Sequence of chain 1.D:
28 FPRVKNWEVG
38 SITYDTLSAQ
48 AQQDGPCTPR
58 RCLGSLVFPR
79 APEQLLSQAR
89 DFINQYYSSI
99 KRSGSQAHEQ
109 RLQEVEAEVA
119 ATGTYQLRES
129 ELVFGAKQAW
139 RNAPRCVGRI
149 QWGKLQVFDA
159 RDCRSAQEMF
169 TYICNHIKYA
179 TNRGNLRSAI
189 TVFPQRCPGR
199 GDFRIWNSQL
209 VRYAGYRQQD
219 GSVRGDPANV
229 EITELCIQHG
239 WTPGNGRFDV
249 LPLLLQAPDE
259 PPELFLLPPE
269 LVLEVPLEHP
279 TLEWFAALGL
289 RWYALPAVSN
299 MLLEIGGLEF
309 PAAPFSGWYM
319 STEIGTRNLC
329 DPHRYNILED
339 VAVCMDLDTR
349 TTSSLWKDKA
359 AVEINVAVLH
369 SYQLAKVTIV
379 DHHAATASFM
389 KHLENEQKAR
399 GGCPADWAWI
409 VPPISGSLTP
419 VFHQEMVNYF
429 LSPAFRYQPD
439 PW

Binding-site contacts:
Ligand atom C03 contacts residue TRP316 of chain 1.D at 4.0 Å (hydrophobic).
Ligand atom C10 contacts residue GLN207 of chain 1.D at 3.1 Å.
Ligand atom C08 contacts residue HEM1 of chain 1.JA at 3.6 Å.
Ligand atom C07 contacts residue PRO294 of chain 1.D at 3.7 Å (hydrophobic).
Ligand atom C09 contacts residue GLU321 of chain 1.D at 3.8 Å.
Ligand atom N02 contacts residue GLU321 of chain 1.D at 2.7 Å (salt-bridge).
Ligand atom C04 contacts residue HEM1 of chain 1.JA at 4.2 Å.
Ligand atom C03 contacts residue GLY315 of chain 1.D at 4.3 Å.
Ligand atom C09 contacts residue VAL296 of chain 1.D at 4.1 Å (hydrophobic).
Ligand atom C07 contacts residue HEM1 of chain 1.JA at 3.7 Å.
Ligand atom C08 contacts residue GLU321 of chain 1.D at 3.6 Å.
Ligand atom C02 contacts residue HEM1 of chain 1.JA at 3.9 Å.
Ligand atom C07 contacts residue SER314 of chain 1.D at 3.8 Å.
Ligand atom N11 contacts residue HEM1 of chain 1.JA at 2.7 Å (h-bond).
Ligand atom C08 contacts residue VAL296 of chain 1.D at 4.0 Å (hydrophobic).
Ligand atom C04 contacts residue PRO294 of chain 1.D at 3.9 Å (hydrophobic).
Ligand atom N02 contacts residue HEM1 of chain 1.JA at 3.6 Å.
Ligand atom C02 contacts residue PRO294 of chain 1.D at 3.9 Å (hydrophobic).
Ligand atom N01 contacts residue HEM1 of chain 1.JA at 4.2 Å.
Ligand atom C09 contacts residue GLN207 of chain 1.D at 3.7 Å.
Ligand atom C13 contacts residue GLN207 of chain 1.D at 4.2 Å.
Ligand atom C02 contacts residue GLU321 of chain 1.D at 3.5 Å.
Ligand atom C03 contacts residue HEM1 of chain 1.JA at 3.5 Å.
Ligand atom N02 contacts residue TYR317 of chain 1.D at 3.7 Å.
Ligand atom C06 contacts residue GLU321 of chain 1.D at 3.5 Å.
Ligand atom C10 contacts residue VAL296 of chain 1.D at 4.1 Å (hydrophobic).
Ligand atom C06 contacts residue HEM1 of chain 1.JA at 4.3 Å.
Ligand atom N02 contacts residue PRO294 of chain 1.D at 4.1 Å.
Ligand atom C02 contacts residue TRP316 of chain 1.D at 3.8 Å (hydrophobic).
Ligand atom N01 contacts residue GLU321 of chain 1.D at 2.7 Å (salt-bridge).
Ligand atom N02 contacts residue TRP316 of chain 1.D at 2.9 Å (h-bond).
Ligand atom C13 contacts residue HEM1 of chain 1.JA at 3.1 Å.
Ligand atom N02 contacts residue MET318 of chain 1.D at 3.9 Å.
Ligand atom C03 contacts residue PRO294 of chain 1.D at 3.8 Å (hydrophobic).
Ligand atom C07 contacts residue GLY315 of chain 1.D at 3.5 Å.
Ligand atom C12 contacts residue HEM1 of chain 1.JA at 3.0 Å.
Ligand atom C10 contacts residue HEM1 of chain 1.JA at 4.0 Å.
Ligand atom C07 contacts residue PHE313 of chain 1.D at 3.6 Å (hydrophobic).
Ligand atom N01 contacts residue PRO294 of chain 1.D at 4.1 Å.
Ligand atom C05 contacts residue VAL296 of chain 1.D at 3.7 Å (hydrophobic).

The small molecule below binds the protein below.
Small molecule (SMILES): Cc1cc(N)nc(CCCN(C)C)c1